Binding-site contacts:
Ligand atom O6A contacts residue HIS94 of chain 15.D at 3.2 Å (h-bond).
Ligand atom O4 contacts residue LYS156 of chain 15.D at 3.5 Å.
Ligand atom C5 contacts residue HIS155 of chain 15.D at 4.0 Å.
Ligand atom C6 contacts residue SER93 of chain 15.D at 4.0 Å.
Ligand atom OAH contacts residue LEU2 of chain 15.D at 2.8 Å (h-bond).
Ligand atom O6A contacts residue LEU62 of chain 15.D at 3.4 Å.
Ligand atom O5B contacts residue LYS156 of chain 15.D at 3.3 Å.
Ligand atom OAH contacts residue ARG157 of chain 15.D at 3.1 Å (salt-bridge).
Ligand atom C6 contacts residue HIS94 of chain 15.D at 3.9 Å.
Ligand atom OAH contacts residue THR4 of chain 15.D at 3.7 Å.
Ligand atom O6B contacts residue ARG157 of chain 15.D at 3.3 Å (salt-bridge).
Ligand atom C5 contacts residue LEU62 of chain 15.D at 3.8 Å (hydrophobic).
Ligand atom O3 contacts residue ALA158 of chain 15.D at 3.0 Å (h-bond).
Ligand atom OAF contacts residue ARG157 of chain 15.D at 2.8 Å (salt-bridge).
Ligand atom SAG contacts residue ARG157 of chain 15.D at 3.6 Å (salt-bridge).
Ligand atom C3 contacts residue ARG157 of chain 15.D at 3.7 Å.
Ligand atom O5 contacts residue ARG157 of chain 15.D at 3.8 Å.
Ligand atom C6 contacts residue HIS155 of chain 15.D at 3.4 Å.
Ligand atom O5 contacts residue HIS155 of chain 15.D at 3.6 Å.
Ligand atom O4 contacts residue SER93 of chain 15.D at 3.0 Å (h-bond).
Ligand atom OBI contacts residue LYS156 of chain 15.D at 4.0 Å.
Ligand atom O6B contacts residue LEU62 of chain 15.D at 4.0 Å.
Ligand atom O6B contacts residue LYS156 of chain 15.D at 3.3 Å.
Ligand atom C6 contacts residue LEU62 of chain 15.D at 3.5 Å (hydrophobic).
Ligand atom OAF contacts residue THR4 of chain 15.D at 2.9 Å (h-bond).
Ligand atom O4 contacts residue HIS155 of chain 15.D at 3.5 Å (h-bond).
Ligand atom O6B contacts residue HIS155 of chain 15.D at 3.3 Å (h-bond).
Ligand atom C2 contacts residue ALA158 of chain 15.D at 3.7 Å (hydrophobic).
Ligand atom C3 contacts residue LYS156 of chain 15.D at 4.0 Å.
Ligand atom SAG contacts residue THR4 of chain 15.D at 3.9 Å.
Ligand atom OAF contacts residue ALA158 of chain 15.D at 3.3 Å.
Ligand atom OAH contacts residue ASP3 of chain 15.D at 4.0 Å.
Ligand atom O5 contacts residue LYS156 of chain 15.D at 3.4 Å.
Ligand atom C3 contacts residue ALA158 of chain 15.D at 4.0 Å (hydrophobic).
Ligand atom O3 contacts residue ARG157 of chain 15.D at 3.3 Å (salt-bridge).
Ligand atom C4 contacts residue LYS156 of chain 15.D at 4.0 Å.
Ligand atom O3 contacts residue LYS156 of chain 15.D at 3.0 Å.
Ligand atom O6B contacts residue HIS94 of chain 15.D at 4.0 Å.
Ligand atom O6A contacts residue HIS155 of chain 15.D at 3.8 Å.
Ligand atom O6A contacts residue SER93 of chain 15.D at 3.2 Å.

This protein binds this small molecule.
Small molecule (SMILES): O=C(O)[C@@H]1O[C@H](O[C@H]2[C@@H](OS(=O)(=O)O)O[C@@H](O)[C@H](NS(=O)(=O)O)[C@H]2O)[C@@H](OS(=O)(=O)O)[C@H](O)[C@@H]1O

Sequence of chain 15.D:
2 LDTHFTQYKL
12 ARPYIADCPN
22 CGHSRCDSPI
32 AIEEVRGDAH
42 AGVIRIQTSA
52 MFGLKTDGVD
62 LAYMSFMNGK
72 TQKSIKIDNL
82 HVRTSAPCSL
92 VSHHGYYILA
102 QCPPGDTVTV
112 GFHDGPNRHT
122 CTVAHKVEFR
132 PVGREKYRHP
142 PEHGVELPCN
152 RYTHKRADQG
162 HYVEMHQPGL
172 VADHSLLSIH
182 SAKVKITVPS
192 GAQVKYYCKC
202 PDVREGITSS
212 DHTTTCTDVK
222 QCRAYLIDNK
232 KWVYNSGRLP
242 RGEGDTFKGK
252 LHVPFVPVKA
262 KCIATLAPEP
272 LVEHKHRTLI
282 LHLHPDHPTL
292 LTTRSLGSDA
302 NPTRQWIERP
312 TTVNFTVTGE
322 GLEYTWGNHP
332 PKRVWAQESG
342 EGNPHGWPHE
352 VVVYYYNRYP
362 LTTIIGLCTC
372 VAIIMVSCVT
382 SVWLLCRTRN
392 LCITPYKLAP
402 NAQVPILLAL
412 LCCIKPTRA